A small-molecule ligand and the protein it binds are described below.
Small molecule (SMILES): N#Cc1ccccc1Oc1ccc(Cn2cc(C3CCCCC3)nn2)cc1O

Binding-site contacts:
Ligand atom CAE contacts residue MET181 of chain 1.H at 3.6 Å (hydrophobic).
Ligand atom CAO contacts residue PRO176 of chain 1.H at 3.6 Å (hydrophobic).
Ligand atom CAE contacts residue MET123 of chain 1.H at 3.5 Å (hydrophobic).
Ligand atom CAF contacts residue MET181 of chain 1.H at 3.7 Å (hydrophobic).
Ligand atom CAI contacts residue NAD1 of chain 1.W at 3.6 Å.
Ligand atom CAV contacts residue NAD1 of chain 1.W at 3.1 Å.
Ligand atom CAY contacts residue NAD1 of chain 1.W at 3.4 Å.
Ligand atom CAU contacts residue TYR178 of chain 1.H at 3.4 Å (hydrophobic).
Ligand atom CAO contacts residue ALA177 of chain 1.H at 3.7 Å (hydrophobic).
Ligand atom CAL contacts residue LEU237 of chain 1.H at 3.7 Å (hydrophobic).
Ligand atom NAA contacts residue NAD1 of chain 1.W at 3.3 Å (h-bond).
Ligand atom CAH contacts residue ILE222 of chain 1.H at 3.5 Å (hydrophobic).
Ligand atom CAF contacts residue PHE117 of chain 1.H at 3.7 Å (hydrophobic).
Ligand atom OAT contacts residue NAD1 of chain 1.W at 3.4 Å.
Ligand atom CAW contacts residue ALA218 of chain 1.H at 3.6 Å (hydrophobic).
Ligand atom OAB contacts residue NAD1 of chain 1.W at 2.6 Å (h-bond).
Ligand atom CAP contacts residue MET175 of chain 1.H at 3.7 Å (hydrophobic).
Ligand atom CAK contacts residue ILE222 of chain 1.H at 3.8 Å (hydrophobic).
Ligand atom CAX contacts residue ILE222 of chain 1.H at 3.5 Å (hydrophobic).
Ligand atom NBB contacts residue ILE222 of chain 1.H at 3.6 Å.
Ligand atom OAT contacts residue ALA218 of chain 1.H at 3.4 Å.
Ligand atom NAS contacts residue GLN234 of chain 1.H at 3.7 Å.
Ligand atom CAJ contacts residue TYR178 of chain 1.H at 3.5 Å (hydrophobic).
Ligand atom CAC contacts residue NAD1 of chain 1.W at 3.6 Å.
Ligand atom NAA contacts residue GLY116 of chain 1.H at 3.4 Å.
Ligand atom CAK contacts residue PHE169 of chain 1.H at 3.5 Å (hydrophobic).
Ligand atom CAI contacts residue MET219 of chain 1.H at 3.6 Å (hydrophobic).
Ligand atom CAH contacts residue NAD1 of chain 1.W at 3.1 Å.
Ligand atom CAC contacts residue GLY116 of chain 1.H at 3.7 Å.
Ligand atom NAA contacts residue ALA218 of chain 1.H at 3.6 Å.
Ligand atom NAS contacts residue ILE222 of chain 1.H at 3.2 Å.
Ligand atom CAC contacts residue ALA218 of chain 1.H at 3.4 Å (hydrophobic).
Ligand atom CAU contacts residue NAD1 of chain 1.W at 3.3 Å.
Ligand atom CAJ contacts residue NAD1 of chain 1.W at 3.5 Å.
Ligand atom CAZ contacts residue ALA218 of chain 1.H at 3.6 Å (hydrophobic).
Ligand atom OAB contacts residue TYR178 of chain 1.H at 2.5 Å (h-bond).
Ligand atom CAQ contacts residue NAD1 of chain 1.W at 3.1 Å.
Ligand atom NAR contacts residue ILE222 of chain 1.H at 3.2 Å.
Ligand atom CAD contacts residue MET181 of chain 1.H at 3.7 Å (hydrophobic).
Ligand atom NAR contacts residue GLN234 of chain 1.H at 3.2 Å (h-bond).

Sequence of chain 1.H:
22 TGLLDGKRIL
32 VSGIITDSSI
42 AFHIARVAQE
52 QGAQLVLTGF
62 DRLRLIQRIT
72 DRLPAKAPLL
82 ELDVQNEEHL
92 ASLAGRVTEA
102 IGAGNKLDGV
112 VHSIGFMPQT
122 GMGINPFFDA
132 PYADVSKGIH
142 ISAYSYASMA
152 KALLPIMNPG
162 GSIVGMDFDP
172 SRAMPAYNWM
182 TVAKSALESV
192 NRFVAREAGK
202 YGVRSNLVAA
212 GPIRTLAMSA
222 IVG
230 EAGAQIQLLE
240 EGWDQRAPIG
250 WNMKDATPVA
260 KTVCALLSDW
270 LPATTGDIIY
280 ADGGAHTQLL